Sequence of chain 49.A:
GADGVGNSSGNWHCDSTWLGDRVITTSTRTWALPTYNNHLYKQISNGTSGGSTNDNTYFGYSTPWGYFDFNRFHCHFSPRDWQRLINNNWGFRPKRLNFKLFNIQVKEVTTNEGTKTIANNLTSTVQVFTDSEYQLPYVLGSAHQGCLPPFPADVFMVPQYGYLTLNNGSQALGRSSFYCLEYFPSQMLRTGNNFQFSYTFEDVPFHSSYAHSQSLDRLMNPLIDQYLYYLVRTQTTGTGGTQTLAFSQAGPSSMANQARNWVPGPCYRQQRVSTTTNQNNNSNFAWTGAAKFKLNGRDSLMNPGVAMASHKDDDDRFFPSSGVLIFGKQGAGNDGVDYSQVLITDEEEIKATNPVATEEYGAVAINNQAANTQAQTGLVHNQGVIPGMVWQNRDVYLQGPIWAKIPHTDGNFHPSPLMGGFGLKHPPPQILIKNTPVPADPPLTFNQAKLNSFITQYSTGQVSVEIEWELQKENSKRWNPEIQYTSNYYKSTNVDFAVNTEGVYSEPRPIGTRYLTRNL

Binding-site contacts:
Ligand atom N6 contacts residue GLY637 of chain 4.A at 3.7 Å.
Ligand atom N1 contacts residue PHE638 of chain 4.A at 4.3 Å.
Ligand atom N7 contacts residue HIS630 of chain 4.A at 4.1 Å.
Ligand atom C6 contacts residue SER632 of chain 4.A at 3.9 Å.
Ligand atom N6 contacts residue GLY639 of chain 4.A at 3.6 Å (h-bond).
Ligand atom C6 contacts residue VAL420 of chain 4.A at 4.0 Å (hydrophobic).
Ligand atom C4 contacts residue PRO421 of chain 4.A at 4.3 Å (hydrophobic).
Ligand atom N6 contacts residue PHE638 of chain 4.A at 3.9 Å.
Ligand atom N7 contacts residue ASN609 of chain 4.A at 3.8 Å.
Ligand atom N6 contacts residue VAL420 of chain 4.A at 4.0 Å.
Ligand atom O2P contacts residue ASP626 of chain 49.A at 4.2 Å.
Ligand atom N9 contacts residue HIS630 of chain 4.A at 4.2 Å.
Ligand atom C3' contacts residue HIS630 of chain 4.A at 4.4 Å.
Ligand atom N1 contacts residue PRO631 of chain 4.A at 3.5 Å (h-bond).
Ligand atom C6 contacts residue PRO631 of chain 4.A at 3.9 Å (hydrophobic).
Ligand atom O1P contacts residue LYS641 of chain 49.A at 4.0 Å.
Ligand atom C1' contacts residue PRO631 of chain 4.A at 4.3 Å (hydrophobic).
Ligand atom N1 contacts residue GLY639 of chain 4.A at 3.1 Å (h-bond).
Ligand atom C4 contacts residue PRO631 of chain 4.A at 4.0 Å (hydrophobic).
Ligand atom N6 contacts residue SER632 of chain 4.A at 3.3 Å (h-bond).
Ligand atom N1 contacts residue PRO421 of chain 4.A at 4.3 Å.
Ligand atom C2 contacts residue VAL420 of chain 4.A at 4.3 Å (hydrophobic).
Ligand atom C1' contacts residue HIS630 of chain 4.A at 4.0 Å.
Ligand atom C6 contacts residue GLY639 of chain 4.A at 3.8 Å.
Ligand atom C5 contacts residue SER632 of chain 4.A at 4.1 Å.
Ligand atom N7 contacts residue SER632 of chain 4.A at 4.1 Å.
Ligand atom C2 contacts residue PRO631 of chain 4.A at 3.3 Å (hydrophobic).
Ligand atom N7 contacts residue PRO421 of chain 4.A at 4.2 Å.
Ligand atom N1 contacts residue VAL420 of chain 4.A at 3.7 Å.
Ligand atom C8 contacts residue HIS630 of chain 4.A at 3.3 Å.
Ligand atom N9 contacts residue PRO421 of chain 4.A at 4.4 Å.
Ligand atom C2 contacts residue GLY639 of chain 4.A at 3.1 Å.
Ligand atom C5 contacts residue PRO631 of chain 4.A at 4.2 Å (hydrophobic).
Ligand atom C8 contacts residue PRO421 of chain 4.A at 4.3 Å (hydrophobic).
Ligand atom N3 contacts residue PRO631 of chain 4.A at 3.6 Å.
Ligand atom C2 contacts residue PRO421 of chain 4.A at 4.5 Å (hydrophobic).
Ligand atom N3 contacts residue GLY639 of chain 4.A at 4.3 Å.
Ligand atom C2' contacts residue HIS630 of chain 4.A at 3.2 Å.
Ligand atom C5 contacts residue PRO421 of chain 4.A at 4.1 Å (hydrophobic).
Ligand atom C6 contacts residue PRO421 of chain 4.A at 4.1 Å (hydrophobic).

This protein binds this small molecule.
Small molecule (SMILES): Nc1ncnc2c1ncn2[C@H]1C[C@H](O)[C@@H](COP(=O)(O)O)O1

Sequence of chain 4.A:
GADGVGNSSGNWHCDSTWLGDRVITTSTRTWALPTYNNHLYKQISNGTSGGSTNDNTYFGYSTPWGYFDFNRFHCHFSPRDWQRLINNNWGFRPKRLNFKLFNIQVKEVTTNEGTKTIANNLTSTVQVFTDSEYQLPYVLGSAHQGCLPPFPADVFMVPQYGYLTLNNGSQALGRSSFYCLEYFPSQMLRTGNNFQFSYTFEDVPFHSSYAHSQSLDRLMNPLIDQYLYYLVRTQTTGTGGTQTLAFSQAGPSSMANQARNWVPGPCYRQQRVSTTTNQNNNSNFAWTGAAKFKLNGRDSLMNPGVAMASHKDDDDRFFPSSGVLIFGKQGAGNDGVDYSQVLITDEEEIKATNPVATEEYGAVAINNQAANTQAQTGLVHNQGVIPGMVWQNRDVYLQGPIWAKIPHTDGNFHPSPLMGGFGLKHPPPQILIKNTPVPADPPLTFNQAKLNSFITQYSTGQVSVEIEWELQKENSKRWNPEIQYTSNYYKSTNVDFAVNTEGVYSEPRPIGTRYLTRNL